This small molecule binds to this protein.
Small molecule (SMILES): CC(=O)N[C@@H]1[C@@H](O)[C@H](O)[C@@H](CO)O[C@H]1O

Sequence of chain 1.F:
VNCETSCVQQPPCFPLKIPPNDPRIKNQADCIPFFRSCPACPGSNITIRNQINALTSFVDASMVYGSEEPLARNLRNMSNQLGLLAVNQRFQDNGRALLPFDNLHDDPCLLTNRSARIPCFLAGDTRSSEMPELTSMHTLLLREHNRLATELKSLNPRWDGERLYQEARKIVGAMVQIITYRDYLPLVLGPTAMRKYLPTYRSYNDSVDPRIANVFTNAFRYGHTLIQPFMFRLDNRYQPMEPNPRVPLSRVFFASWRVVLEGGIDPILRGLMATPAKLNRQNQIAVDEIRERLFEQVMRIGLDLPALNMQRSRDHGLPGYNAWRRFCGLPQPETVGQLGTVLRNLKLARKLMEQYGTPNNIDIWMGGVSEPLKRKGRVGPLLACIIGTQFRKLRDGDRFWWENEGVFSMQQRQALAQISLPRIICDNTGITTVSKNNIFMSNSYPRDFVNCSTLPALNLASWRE

Binding-site contacts:
Ligand atom C2 contacts residue ASN113 of chain 1.F at 3.4 Å.
Ligand atom C1 contacts residue ASN113 of chain 1.F at 2.7 Å.
Ligand atom C1 contacts residue SER115 of chain 1.F at 3.9 Å.
Ligand atom C7 contacts residue ASN113 of chain 1.F at 3.1 Å.
Ligand atom C2 contacts residue TRP257 of chain 1.F at 4.3 Å (hydrophobic).
Ligand atom O5 contacts residue ASN113 of chain 1.F at 3.5 Å (h-bond).
Ligand atom N2 contacts residue ASN113 of chain 1.F at 3.4 Å (h-bond).
Ligand atom O6 contacts residue ALA116 of chain 1.F at 4.2 Å.
Ligand atom O7 contacts residue TRP257 of chain 1.F at 3.7 Å.
Ligand atom O6 contacts residue LEU261 of chain 1.F at 3.4 Å.
Ligand atom C1 contacts residue TRP257 of chain 1.F at 4.3 Å (hydrophobic).
Ligand atom C6 contacts residue LEU261 of chain 1.F at 4.4 Å (hydrophobic).
Ligand atom C8 contacts residue ASN113 of chain 1.F at 4.2 Å.
Ligand atom O7 contacts residue ASN113 of chain 1.F at 2.7 Å (h-bond).
Ligand atom O5 contacts residue TRP257 of chain 1.F at 3.9 Å.